Sequence of chain 1.D:
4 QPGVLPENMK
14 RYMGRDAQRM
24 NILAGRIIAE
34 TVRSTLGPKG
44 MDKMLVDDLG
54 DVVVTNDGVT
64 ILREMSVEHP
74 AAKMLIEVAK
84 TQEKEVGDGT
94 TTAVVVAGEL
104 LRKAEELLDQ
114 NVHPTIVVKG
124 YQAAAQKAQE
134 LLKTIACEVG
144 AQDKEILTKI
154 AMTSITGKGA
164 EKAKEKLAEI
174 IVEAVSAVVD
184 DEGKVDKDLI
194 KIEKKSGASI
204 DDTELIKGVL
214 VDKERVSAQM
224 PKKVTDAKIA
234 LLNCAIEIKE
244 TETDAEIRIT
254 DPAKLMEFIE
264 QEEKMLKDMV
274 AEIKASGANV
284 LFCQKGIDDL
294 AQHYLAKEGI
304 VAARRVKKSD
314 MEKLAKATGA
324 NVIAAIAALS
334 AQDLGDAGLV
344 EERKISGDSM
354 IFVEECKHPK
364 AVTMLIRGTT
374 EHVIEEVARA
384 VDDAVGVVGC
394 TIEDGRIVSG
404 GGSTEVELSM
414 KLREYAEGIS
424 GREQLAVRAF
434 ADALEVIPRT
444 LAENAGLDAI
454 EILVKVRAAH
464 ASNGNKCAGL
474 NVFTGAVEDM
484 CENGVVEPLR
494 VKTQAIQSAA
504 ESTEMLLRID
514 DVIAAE

Binding-site contacts:
Ligand atom O3A contacts residue LEU39 of chain 1.D at 3.2 Å.
Ligand atom PA contacts residue GLY40 of chain 1.D at 3.5 Å.
Ligand atom O3G contacts residue MG1 of chain 1.W at 2.2 Å.
Ligand atom O2G contacts residue LYS161 of chain 1.D at 3.3 Å (salt-bridge).
Ligand atom O2' contacts residue GLY404 of chain 1.D at 3.0 Å (h-bond).
Ligand atom N7 contacts residue VAL488 of chain 1.D at 3.5 Å.
Ligand atom O1B contacts residue MG1 of chain 1.W at 2.2 Å.
Ligand atom O1G contacts residue THR93 of chain 1.D at 2.7 Å (h-bond).
Ligand atom N3 contacts residue GLY404 of chain 1.D at 3.4 Å.
Ligand atom N7 contacts residue PRO41 of chain 1.D at 3.5 Å.
Ligand atom O4' contacts residue GLY40 of chain 1.D at 3.4 Å.
Ligand atom C2' contacts residue GLU490 of chain 1.D at 3.3 Å.
Ligand atom O1B contacts residue GLY92 of chain 1.D at 3.0 Å (h-bond).
Ligand atom O3G contacts residue ASP91 of chain 1.D at 2.9 Å (salt-bridge).
Ligand atom O2' contacts residue GLU490 of chain 1.D at 2.7 Å (salt-bridge).
Ligand atom O2B contacts residue THR94 of chain 1.D at 3.4 Å (h-bond).
Ligand atom O2G contacts residue ASN59 of chain 1.D at 3.4 Å (h-bond).
Ligand atom C2 contacts residue LEU473 of chain 1.D at 3.4 Å (hydrophobic).
Ligand atom N3B contacts residue THR94 of chain 1.D at 3.1 Å (h-bond).
Ligand atom O2G contacts residue ASP60 of chain 1.D at 3.2 Å.
Ligand atom O2B contacts residue THR95 of chain 1.D at 2.6 Å (h-bond).
Ligand atom N6 contacts residue PHE476 of chain 1.D at 3.5 Å.
Ligand atom O1B contacts residue ASP91 of chain 1.D at 2.8 Å (salt-bridge).
Ligand atom O5' contacts residue GLY40 of chain 1.D at 3.0 Å (h-bond).
Ligand atom O1A contacts residue GLY160 of chain 1.D at 3.4 Å (h-bond).
Ligand atom O1A contacts residue MG1 of chain 1.W at 2.2 Å.
Ligand atom PG contacts residue MG1 of chain 1.W at 3.4 Å.
Ligand atom C5 contacts residue PRO41 of chain 1.D at 3.5 Å (hydrophobic).
Ligand atom O2B contacts residue GLY92 of chain 1.D at 3.0 Å.
Ligand atom PB contacts residue MG1 of chain 1.W at 3.3 Å.
Ligand atom N6 contacts residue ASN474 of chain 1.D at 3.0 Å (h-bond).
Ligand atom O2A contacts residue GLY40 of chain 1.D at 2.9 Å (h-bond).
Ligand atom O2G contacts residue GLY61 of chain 1.D at 2.7 Å (h-bond).
Ligand atom N1 contacts residue ASN474 of chain 1.D at 3.4 Å (h-bond).
Ligand atom O2A contacts residue THR38 of chain 1.D at 3.3 Å (h-bond).
Ligand atom O2A contacts residue GLY160 of chain 1.D at 3.1 Å (h-bond).
Ligand atom O2A contacts residue ASN59 of chain 1.D at 3.5 Å (h-bond).
Ligand atom O3G contacts residue LYS161 of chain 1.D at 3.0 Å (salt-bridge).
Ligand atom PA contacts residue MG1 of chain 1.W at 3.5 Å.
Ligand atom N1 contacts residue VAL475 of chain 1.D at 3.5 Å.

This protein binds this small molecule.
Small molecule (SMILES): Nc1ncnc2c1ncn2[C@@H]1O[C@H](CO[P](=O)(O)O[P](=O)(O)NP(=O)(O)O)[C@@H](O)[C@H]1O